A small-molecule ligand and the protein it binds are described below.
Small molecule (SMILES): Cc1cc(CCCOc2c(C)cc(-c3nnn(C)n3)cc2C)on1

Sequence of chain 28.A:
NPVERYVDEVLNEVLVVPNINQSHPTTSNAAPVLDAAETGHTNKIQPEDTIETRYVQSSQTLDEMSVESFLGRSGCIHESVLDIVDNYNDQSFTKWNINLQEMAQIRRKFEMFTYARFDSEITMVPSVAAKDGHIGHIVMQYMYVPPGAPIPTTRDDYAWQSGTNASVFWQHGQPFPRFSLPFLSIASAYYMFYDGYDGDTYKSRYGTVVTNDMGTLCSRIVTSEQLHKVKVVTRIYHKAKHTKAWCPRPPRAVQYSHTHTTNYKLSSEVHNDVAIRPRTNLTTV

Binding-site contacts:
Ligand atom C5B contacts residue TYR144 of chain 28.A at 3.8 Å (hydrophobic).
Ligand atom N1A contacts residue LEU217 of chain 28.A at 3.3 Å.
Ligand atom N1A contacts residue PHE179 of chain 28.A at 3.3 Å.
Ligand atom N3A contacts residue TYR144 of chain 28.A at 3.2 Å.
Ligand atom CM3 contacts residue TYR190 of chain 28.A at 3.6 Å (hydrophobic).
Ligand atom C4 contacts residue TYR190 of chain 28.A at 3.7 Å (hydrophobic).
Ligand atom O1 contacts residue MET214 of chain 28.A at 3.2 Å.
Ligand atom C6B contacts residue ILE98 of chain 28.A at 3.8 Å (hydrophobic).
Ligand atom C4 contacts residue LEU100 of chain 28.A at 3.9 Å (hydrophobic).
Ligand atom N5A contacts residue PHE179 of chain 28.A at 3.3 Å.
Ligand atom C1B contacts residue LEU181 of chain 28.A at 4.0 Å (hydrophobic).
Ligand atom O1 contacts residue LEU100 of chain 28.A at 3.7 Å.
Ligand atom C6B contacts residue LEU181 of chain 28.A at 3.5 Å (hydrophobic).
Ligand atom C4 contacts residue MET214 of chain 28.A at 3.7 Å (hydrophobic).
Ligand atom C5 contacts residue MET214 of chain 28.A at 3.4 Å (hydrophobic).
Ligand atom CM4 contacts residue TYR144 of chain 28.A at 3.8 Å (hydrophobic).
Ligand atom CM4 contacts residue VAL168 of chain 28.A at 3.9 Å (hydrophobic).
Ligand atom CM6 contacts residue TYR144 of chain 28.A at 3.7 Å (hydrophobic).
Ligand atom C2A contacts residue LEU217 of chain 28.A at 4.0 Å (hydrophobic).
Ligand atom C2A contacts residue PHE179 of chain 28.A at 3.5 Å (hydrophobic).
Ligand atom C1B contacts residue ILE98 of chain 28.A at 3.7 Å (hydrophobic).
Ligand atom N4A contacts residue TYR144 of chain 28.A at 3.7 Å.
Ligand atom CM6 contacts residue LEU181 of chain 28.A at 3.8 Å (hydrophobic).
Ligand atom N5A contacts residue MET124 of chain 28.A at 3.9 Å.
Ligand atom CM2 contacts residue ILE122 of chain 28.A at 3.8 Å (hydrophobic).
Ligand atom N1A contacts residue MET124 of chain 28.A at 3.6 Å.
Ligand atom CM4 contacts residue TYR142 of chain 28.A at 3.7 Å (hydrophobic).
Ligand atom CM6 contacts residue LEU184 of chain 28.A at 3.7 Å (hydrophobic).
Ligand atom C2B contacts residue ILE122 of chain 28.A at 4.0 Å (hydrophobic).
Ligand atom CM4 contacts residue ALA166 of chain 28.A at 3.1 Å (hydrophobic).
Ligand atom N4A contacts residue PHE179 of chain 28.A at 3.5 Å.
Ligand atom C1C contacts residue MET214 of chain 28.A at 3.2 Å (hydrophobic).
Ligand atom N2 contacts residue MET214 of chain 28.A at 3.8 Å.
Ligand atom N3A contacts residue PHE179 of chain 28.A at 3.7 Å.
Ligand atom N5A contacts residue LEU217 of chain 28.A at 3.6 Å.
Ligand atom C5B contacts residue LEU181 of chain 28.A at 3.6 Å (hydrophobic).
Ligand atom N2 contacts residue LEU100 of chain 28.A at 3.8 Å.
Ligand atom O1B contacts residue ILE98 of chain 28.A at 3.2 Å.
Ligand atom CM2 contacts residue ILE77 of chain 28.A at 3.8 Å (hydrophobic).
Ligand atom C3 contacts residue LEU100 of chain 28.A at 3.8 Å (hydrophobic).